Binding-site contacts:
Ligand atom PG contacts residue MG1 of chain 1.B at 3.3 Å.
Ligand atom C2' contacts residue VAL30 of chain 1.A at 3.5 Å (hydrophobic).
Ligand atom O2' contacts residue PHE29 of chain 1.A at 3.3 Å.
Ligand atom O2B contacts residue SER18 of chain 1.A at 3.0 Å (h-bond).
Ligand atom O2A contacts residue SER18 of chain 1.A at 3.3 Å (h-bond).
Ligand atom O2G contacts residue THR36 of chain 1.A at 2.9 Å (h-bond).
Ligand atom N2 contacts residue ASP120 of chain 1.A at 2.9 Å (salt-bridge).
Ligand atom O2' contacts residue VAL30 of chain 1.A at 2.7 Å (h-bond).
Ligand atom C6 contacts residue LYS118 of chain 1.A at 3.5 Å.
Ligand atom O3G contacts residue LYS17 of chain 1.A at 2.8 Å (salt-bridge).
Ligand atom O1B contacts residue LYS17 of chain 1.A at 2.7 Å (salt-bridge).
Ligand atom O2A contacts residue ALA19 of chain 1.A at 2.8 Å (h-bond).
Ligand atom N2 contacts residue LEU121 of chain 1.A at 3.5 Å.
Ligand atom O3A contacts residue GLY16 of chain 1.A at 3.2 Å (h-bond).
Ligand atom O6 contacts residue ASN117 of chain 1.A at 3.3 Å (h-bond).
Ligand atom O6 contacts residue LYS148 of chain 1.A at 3.5 Å (salt-bridge).
Ligand atom O1B contacts residue GLY16 of chain 1.A at 3.2 Å (h-bond).
Ligand atom O4' contacts residue LYS118 of chain 1.A at 3.4 Å (salt-bridge).
Ligand atom O6 contacts residue ALA147 of chain 1.A at 2.8 Å (h-bond).
Ligand atom O2' contacts residue ASP31 of chain 1.A at 3.0 Å (salt-bridge).
Ligand atom PG contacts residue ASP13 of chain 1.A at 3.3 Å.
Ligand atom O6 contacts residue LYS118 of chain 1.A at 3.3 Å.
Ligand atom O2B contacts residue MG1 of chain 1.B at 2.0 Å.
Ligand atom C3' contacts residue GLU32 of chain 1.A at 3.5 Å.
Ligand atom O1G contacts residue ASP13 of chain 1.A at 2.7 Å (salt-bridge).
Ligand atom O2A contacts residue GLY16 of chain 1.A at 3.3 Å.
Ligand atom O3G contacts residue GLY61 of chain 1.A at 3.1 Å (h-bond).
Ligand atom N7 contacts residue ASN117 of chain 1.A at 3.1 Å (h-bond).
Ligand atom O3' contacts residue ASP31 of chain 1.A at 2.7 Å (salt-bridge).
Ligand atom O1B contacts residue VAL15 of chain 1.A at 3.4 Å (h-bond).
Ligand atom PB contacts residue MG1 of chain 1.B at 3.3 Å.
Ligand atom O2G contacts residue MG1 of chain 1.B at 2.1 Å.
Ligand atom O6 contacts residue ASP120 of chain 1.A at 3.5 Å (salt-bridge).
Ligand atom O6 contacts residue SER146 of chain 1.A at 3.5 Å.
Ligand atom C3B contacts residue MG1 of chain 1.B at 3.5 Å.
Ligand atom O3G contacts residue ASP13 of chain 1.A at 3.4 Å (salt-bridge).
Ligand atom N1 contacts residue ASP120 of chain 1.A at 2.8 Å (salt-bridge).
Ligand atom C3B contacts residue GLY14 of chain 1.A at 3.4 Å.
Ligand atom O1G contacts residue PRO35 of chain 1.A at 3.4 Å.
Ligand atom O1B contacts residue GLY14 of chain 1.A at 3.2 Å (h-bond).

Sequence of chain 1.A:
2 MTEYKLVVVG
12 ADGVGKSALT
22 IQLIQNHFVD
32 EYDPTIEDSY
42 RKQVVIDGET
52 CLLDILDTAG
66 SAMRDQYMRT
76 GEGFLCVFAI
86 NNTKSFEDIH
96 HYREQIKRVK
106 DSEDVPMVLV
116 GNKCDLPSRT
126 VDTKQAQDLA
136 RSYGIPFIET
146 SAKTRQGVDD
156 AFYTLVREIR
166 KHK

The small molecule below binds the protein below.
Small molecule (SMILES): Nc1nc2c(ncn2[C@@H]2O[C@H](CO[P](=O)(O)O[P](=O)(O)CP(=O)(O)O)[C@@H](O)[C@H]2O)c(=O)[nH]1